A small-molecule ligand and the protein it binds are described below.
Small molecule (SMILES): CC(=O)NCC1CC[NH+](Cc2cc(Oc3cnc(N4CC[NH+](CCC(=O)[O-])CC4)nc3)nc(-c3cc(Cl)cc(Cl)c3)c2)CC1

Binding-site contacts:
Ligand atom NAI contacts residue TYR201 of chain 1.A at 3.1 Å (h-bond).
Ligand atom CAJ contacts residue GLY158 of chain 1.A at 3.5 Å.
Ligand atom CAG contacts residue VAL124 of chain 1.A at 3.4 Å (hydrophobic).
Ligand atom CAZ contacts residue TRP147 of chain 1.A at 3.4 Å (hydrophobic).
Ligand atom CAH contacts residue VAL124 of chain 1.A at 3.8 Å (hydrophobic).
Ligand atom CL1 contacts residue GLU129 of chain 1.A at 3.8 Å.
Ligand atom NAI contacts residue GLU129 of chain 1.A at 2.8 Å (salt-bridge).
Ligand atom CAW contacts residue TRP184 of chain 1.A at 3.7 Å (hydrophobic).
Ligand atom CBI contacts residue TRP147 of chain 1.A at 3.3 Å (hydrophobic).
Ligand atom CAW contacts residue MET119 of chain 1.A at 3.6 Å (hydrophobic).
Ligand atom CAR contacts residue TYR201 of chain 1.A at 3.6 Å (hydrophobic).
Ligand atom NBH contacts residue LEU120 of chain 1.A at 3.8 Å.
Ligand atom CAJ contacts residue ASP157 of chain 1.A at 3.5 Å.
Ligand atom CBJ contacts residue TRP147 of chain 1.A at 3.8 Å (hydrophobic).
Ligand atom CAL contacts residue TYR201 of chain 1.A at 3.4 Å (hydrophobic).
Ligand atom CAM contacts residue GLU129 of chain 1.A at 3.4 Å.
Ligand atom CAK contacts residue TYR201 of chain 1.A at 3.8 Å (hydrophobic).
Ligand atom CAK contacts residue GLY158 of chain 1.A at 3.7 Å.
Ligand atom CAX contacts residue TRP147 of chain 1.A at 3.6 Å (hydrophobic).
Ligand atom CAL contacts residue GLU129 of chain 1.A at 3.5 Å.
Ligand atom CBM contacts residue TRP147 of chain 1.A at 3.7 Å (hydrophobic).
Ligand atom CAN contacts residue GLY148 of chain 1.A at 3.8 Å.
Ligand atom NBF contacts residue TRP147 of chain 1.A at 3.5 Å.
Ligand atom CL1 contacts residue LEU133 of chain 1.A at 3.7 Å.
Ligand atom CL1 contacts residue TRP184 of chain 1.A at 3.7 Å.
Ligand atom CAG contacts residue GLU129 of chain 1.A at 3.3 Å.
Ligand atom CAJ contacts residue TYR201 of chain 1.A at 3.2 Å (hydrophobic).
Ligand atom OBO contacts residue ASP84 of chain 1.A at 3.7 Å.
Ligand atom CAH contacts residue GLU129 of chain 1.A at 3.1 Å.
Ligand atom CAO contacts residue GLY148 of chain 1.A at 3.5 Å.
Ligand atom OAC contacts residue ASP126 of chain 1.A at 3.7 Å.
Ligand atom CAU contacts residue MET119 of chain 1.A at 3.5 Å (hydrophobic).
Ligand atom CBG contacts residue GLY148 of chain 1.A at 3.4 Å.
Ligand atom OAC contacts residue ALA160 of chain 1.A at 3.7 Å.
Ligand atom CAR contacts residue GLU129 of chain 1.A at 3.1 Å.
Ligand atom CAB contacts residue ALA160 of chain 1.A at 3.5 Å (hydrophobic).
Ligand atom NAD contacts residue ALA160 of chain 1.A at 3.8 Å.
Ligand atom CAT contacts residue GLU129 of chain 1.A at 3.7 Å.
Ligand atom OBP contacts residue HIS87 of chain 1.A at 3.6 Å.
Ligand atom CL2 contacts residue LEU45 of chain 1.A at 3.3 Å.

Sequence of chain 1.A:
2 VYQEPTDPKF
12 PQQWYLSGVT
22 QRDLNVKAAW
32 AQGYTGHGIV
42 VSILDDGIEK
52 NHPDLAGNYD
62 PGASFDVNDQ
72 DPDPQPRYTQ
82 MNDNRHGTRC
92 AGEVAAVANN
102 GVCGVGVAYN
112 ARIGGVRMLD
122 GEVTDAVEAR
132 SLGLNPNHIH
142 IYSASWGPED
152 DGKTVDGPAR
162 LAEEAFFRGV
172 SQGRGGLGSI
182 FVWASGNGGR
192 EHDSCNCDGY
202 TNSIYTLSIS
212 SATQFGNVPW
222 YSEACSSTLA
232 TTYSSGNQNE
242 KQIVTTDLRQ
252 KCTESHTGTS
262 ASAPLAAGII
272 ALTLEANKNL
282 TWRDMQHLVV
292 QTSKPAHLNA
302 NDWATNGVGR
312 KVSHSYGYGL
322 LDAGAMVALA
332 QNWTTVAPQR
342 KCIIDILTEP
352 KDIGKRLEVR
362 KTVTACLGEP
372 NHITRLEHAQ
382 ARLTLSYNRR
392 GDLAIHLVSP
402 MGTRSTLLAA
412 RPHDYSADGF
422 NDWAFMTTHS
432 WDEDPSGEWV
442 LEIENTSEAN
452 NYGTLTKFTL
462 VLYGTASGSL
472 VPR